Sequence of chain 1.A:
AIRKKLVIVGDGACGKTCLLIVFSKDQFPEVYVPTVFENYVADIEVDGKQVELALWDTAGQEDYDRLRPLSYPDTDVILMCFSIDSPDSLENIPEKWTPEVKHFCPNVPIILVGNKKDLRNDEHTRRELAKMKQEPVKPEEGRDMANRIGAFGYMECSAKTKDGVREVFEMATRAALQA

This protein binds this small molecule.
Small molecule (SMILES): CCNCc1cccc2[nH]ccc12

Binding-site contacts:
Ligand atom C07 contacts residue HIS106 of chain 1.A at 4.4 Å.
Ligand atom C12 contacts residue HIS106 of chain 1.A at 4.2 Å.
Ligand atom C06 contacts residue HIS106 of chain 1.A at 3.9 Å.
Ligand atom C07 contacts residue PRO102 of chain 1.A at 4.0 Å (hydrophobic).
Ligand atom C12 contacts residue PHE107 of chain 1.A at 4.2 Å (hydrophobic).
Ligand atom N10 contacts residue PHE107 of chain 1.A at 3.6 Å.
Ligand atom N03 contacts residue HIS106 of chain 1.A at 3.3 Å (h-bond).
Ligand atom C08 contacts residue PHE107 of chain 1.A at 4.3 Å (hydrophobic).
Ligand atom C13 contacts residue HIS106 of chain 1.A at 4.0 Å.
Ligand atom C08 contacts residue GLU103 of chain 1.A at 3.9 Å.
Ligand atom C05 contacts residue HIS106 of chain 1.A at 3.8 Å.
Ligand atom C04 contacts residue HIS106 of chain 1.A at 3.5 Å.
Ligand atom C13 contacts residue PHE107 of chain 1.A at 4.4 Å (hydrophobic).
Ligand atom C09 contacts residue PHE107 of chain 1.A at 3.9 Å (hydrophobic).
Ligand atom C06 contacts residue PRO102 of chain 1.A at 4.2 Å (hydrophobic).
Ligand atom C07 contacts residue GLU103 of chain 1.A at 3.7 Å.
Ligand atom C11 contacts residue PHE107 of chain 1.A at 3.7 Å (hydrophobic).